Sequence of chain 1.A:
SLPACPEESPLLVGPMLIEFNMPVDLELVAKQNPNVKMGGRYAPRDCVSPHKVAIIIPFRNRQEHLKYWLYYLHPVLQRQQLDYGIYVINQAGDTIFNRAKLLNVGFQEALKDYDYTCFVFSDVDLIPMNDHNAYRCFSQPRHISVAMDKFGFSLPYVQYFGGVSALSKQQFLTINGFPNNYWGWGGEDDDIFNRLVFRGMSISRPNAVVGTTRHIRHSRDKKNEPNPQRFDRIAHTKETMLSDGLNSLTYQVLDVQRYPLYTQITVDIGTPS

The protein below binds the small molecule below.
Small molecule (SMILES): NCCCCCCO[P](=O)(O)O[P](=O)(O)OC[C@H]1O[C@@H](n2ccc(=O)[nH]c2=O)[C@H](O)[C@@H]1O

Binding-site contacts:
Ligand atom O2B contacts residue HIS232 of chain 1.A at 3.5 Å.
Ligand atom O4 contacts residue ASP235 of chain 1.A at 3.3 Å.
Ligand atom C6 contacts residue PHE111 of chain 1.A at 3.4 Å (hydrophobic).
Ligand atom O4' contacts residue PHE111 of chain 1.A at 3.6 Å.
Ligand atom O2 contacts residue PHE73 of chain 1.A at 3.2 Å.
Ligand atom C6' contacts residue HIS232 of chain 1.A at 3.5 Å.
Ligand atom C4 contacts residue ASP235 of chain 1.A at 3.5 Å.
Ligand atom O1B contacts residue LYS164 of chain 1.A at 3.6 Å.
Ligand atom O1B contacts residue GOL1 of chain 1.O at 3.6 Å.
Ligand atom C4B contacts residue ASP137 of chain 1.A at 3.5 Å.
Ligand atom O2' contacts residue PRO72 of chain 1.A at 2.6 Å (h-bond).
Ligand atom O3B contacts residue HIS232 of chain 1.A at 3.4 Å (h-bond).
Ligand atom C2 contacts residue ARG74 of chain 1.A at 3.5 Å.
Ligand atom O2 contacts residue PRO72 of chain 1.A at 3.5 Å (h-bond).
Ligand atom C2B contacts residue PRO72 of chain 1.A at 3.5 Å (hydrophobic).
Ligand atom O2 contacts residue ARG74 of chain 1.A at 2.9 Å (salt-bridge).
Ligand atom N3 contacts residue ARG74 of chain 1.A at 2.8 Å (salt-bridge).
Ligand atom O1B contacts residue TRP199 of chain 1.A at 2.8 Å (h-bond).
Ligand atom O2A contacts residue ARG76 of chain 1.A at 3.3 Å (salt-bridge).
Ligand atom O1A contacts residue ASP139 of chain 1.A at 3.2 Å (salt-bridge).
Ligand atom PA contacts residue MN1 of chain 1.N at 3.3 Å.
Ligand atom O2 contacts residue ARG76 of chain 1.A at 3.5 Å.
Ligand atom C2 contacts residue PHE111 of chain 1.A at 3.5 Å (hydrophobic).
Ligand atom O3B contacts residue LYS164 of chain 1.A at 3.0 Å (salt-bridge).
Ligand atom O2' contacts residue VAL138 of chain 1.A at 3.0 Å (h-bond).
Ligand atom O3' contacts residue VAL138 of chain 1.A at 3.5 Å (h-bond).
Ligand atom O1A contacts residue ARG76 of chain 1.A at 2.9 Å (salt-bridge).
Ligand atom C1B contacts residue PRO72 of chain 1.A at 3.5 Å (hydrophobic).
Ligand atom PA contacts residue ARG76 of chain 1.A at 3.4 Å.
Ligand atom C4' contacts residue ARG234 of chain 1.A at 3.6 Å.
Ligand atom O3' contacts residue ASP139 of chain 1.A at 3.1 Å (salt-bridge).
Ligand atom C5 contacts residue ASP235 of chain 1.A at 3.4 Å.
Ligand atom O3' contacts residue ASP137 of chain 1.A at 3.1 Å.
Ligand atom O1A contacts residue MN1 of chain 1.N at 2.1 Å.
Ligand atom PB contacts residue MN1 of chain 1.N at 3.4 Å.
Ligand atom O3B contacts residue HIS229 of chain 1.A at 3.2 Å (h-bond).
Ligand atom O3B contacts residue MN1 of chain 1.N at 2.1 Å.
Ligand atom O1A contacts residue HIS232 of chain 1.A at 2.6 Å (h-bond).
Ligand atom C5B contacts residue ASP137 of chain 1.A at 3.6 Å.
Ligand atom N1 contacts residue PHE111 of chain 1.A at 3.4 Å.